Binding-site contacts:
Ligand atom C2 contacts residue LYS182 of chain 2.A at 4.2 Å.
Ligand atom O contacts residue SER79 of chain 2.A at 4.3 Å.
Ligand atom C4 contacts residue GLU114 of chain 2.A at 4.0 Å.
Ligand atom C contacts residue GLY80 of chain 2.A at 3.6 Å.
Ligand atom O contacts residue THR256 of chain 2.A at 3.1 Å (h-bond).
Ligand atom C contacts residue ARG89 of chain 2.A at 3.9 Å.
Ligand atom C contacts residue ILE81 of chain 2.A at 3.5 Å (hydrophobic).
Ligand atom C2 contacts residue CA1 of chain 2.B at 3.2 Å.
Ligand atom O3 contacts residue PHE116 of chain 2.A at 4.1 Å.
Ligand atom C contacts residue GLU143 of chain 2.A at 3.9 Å.
Ligand atom C3 contacts residue GLU114 of chain 2.A at 3.8 Å.
Ligand atom O contacts residue ARG89 of chain 2.A at 4.3 Å.
Ligand atom C contacts residue GLY255 of chain 2.A at 4.4 Å.
Ligand atom C4 contacts residue GLU171 of chain 2.A at 4.2 Å.
Ligand atom O3 contacts residue GLY80 of chain 2.A at 4.3 Å.
Ligand atom C2 contacts residue ILE81 of chain 2.A at 4.1 Å (hydrophobic).
Ligand atom C2 contacts residue GLY80 of chain 2.A at 3.6 Å.
Ligand atom O3 contacts residue ASP164 of chain 2.A at 3.8 Å.
Ligand atom O3 contacts residue ARG89 of chain 2.A at 4.0 Å.
Ligand atom O contacts residue CA1 of chain 2.B at 2.6 Å.
Ligand atom O contacts residue ILE81 of chain 2.A at 4.4 Å.
Ligand atom OXT contacts residue ILE81 of chain 2.A at 2.6 Å (h-bond).
Ligand atom C3 contacts residue ILE81 of chain 2.A at 3.9 Å (hydrophobic).
Ligand atom C2 contacts residue GLU143 of chain 2.A at 3.8 Å.
Ligand atom C4 contacts residue LYS182 of chain 2.A at 4.1 Å.
Ligand atom O contacts residue GLU143 of chain 2.A at 3.3 Å (salt-bridge).
Ligand atom C3 contacts residue ARG89 of chain 2.A at 3.8 Å.
Ligand atom O3 contacts residue GLU143 of chain 2.A at 3.1 Å (salt-bridge).
Ligand atom C2 contacts residue ARG89 of chain 2.A at 3.8 Å.
Ligand atom C4 contacts residue ARG89 of chain 2.A at 3.4 Å.
Ligand atom O contacts residue GLU145 of chain 2.A at 3.8 Å.
Ligand atom O contacts residue GLY255 of chain 2.A at 3.6 Å.
Ligand atom C3 contacts residue GLY80 of chain 2.A at 3.5 Å.
Ligand atom O3 contacts residue LYS182 of chain 2.A at 3.0 Å (salt-bridge).
Ligand atom O3 contacts residue CA1 of chain 2.B at 2.4 Å.
Ligand atom O contacts residue GLY80 of chain 2.A at 4.3 Å.
Ligand atom OXT contacts residue ARG89 of chain 2.A at 4.1 Å.
Ligand atom OXT contacts residue GLY80 of chain 2.A at 3.5 Å.
Ligand atom C contacts residue CA1 of chain 2.B at 3.4 Å.
Ligand atom C contacts residue THR256 of chain 2.A at 4.2 Å.

A small-molecule ligand and the protein it binds are described below.
Small molecule (SMILES): CCC(=O)C(=O)O

Sequence of chain 2.A:
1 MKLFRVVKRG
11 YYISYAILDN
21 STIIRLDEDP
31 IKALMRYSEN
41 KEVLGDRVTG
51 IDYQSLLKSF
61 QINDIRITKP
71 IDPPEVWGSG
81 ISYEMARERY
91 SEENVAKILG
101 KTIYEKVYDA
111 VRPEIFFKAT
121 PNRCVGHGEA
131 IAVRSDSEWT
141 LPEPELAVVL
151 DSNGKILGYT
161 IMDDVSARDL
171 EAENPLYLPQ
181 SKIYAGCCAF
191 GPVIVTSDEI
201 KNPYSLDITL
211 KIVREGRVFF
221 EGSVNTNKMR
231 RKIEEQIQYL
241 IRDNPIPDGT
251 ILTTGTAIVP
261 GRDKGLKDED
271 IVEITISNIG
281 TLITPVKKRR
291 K